Binding-site contacts:
Ligand atom C1 contacts residue TRP257 of chain 1.B at 4.0 Å (hydrophobic).
Ligand atom N2 contacts residue ASN113 of chain 1.B at 2.8 Å (h-bond).
Ligand atom C2 contacts residue TRP257 of chain 1.B at 3.7 Å (hydrophobic).
Ligand atom O5 contacts residue TRP257 of chain 1.B at 3.7 Å.
Ligand atom O6 contacts residue ALA116 of chain 1.B at 3.5 Å.
Ligand atom C8 contacts residue ASN113 of chain 1.B at 4.4 Å.
Ligand atom O7 contacts residue ASN113 of chain 1.B at 4.1 Å.
Ligand atom C5 contacts residue ASN113 of chain 1.B at 3.6 Å.
Ligand atom C2 contacts residue ASN113 of chain 1.B at 2.5 Å.
Ligand atom O5 contacts residue SER115 of chain 1.B at 4.0 Å.
Ligand atom O7 contacts residue TRP257 of chain 1.B at 3.3 Å.
Ligand atom O6 contacts residue PRO243 of chain 1.B at 4.5 Å.
Ligand atom C5 contacts residue SER115 of chain 1.B at 4.0 Å.
Ligand atom O5 contacts residue ASN113 of chain 1.B at 2.3 Å (h-bond).
Ligand atom O6 contacts residue LEU261 of chain 1.B at 3.4 Å.
Ligand atom C6 contacts residue LEU261 of chain 1.B at 3.9 Å (hydrophobic).
Ligand atom C4 contacts residue ASN113 of chain 1.B at 4.2 Å.
Ligand atom C7 contacts residue ASN113 of chain 1.B at 3.6 Å.
Ligand atom O6 contacts residue SER115 of chain 1.B at 4.3 Å.
Ligand atom N2 contacts residue TRP257 of chain 1.B at 4.3 Å.
Ligand atom C6 contacts residue ALA116 of chain 1.B at 4.4 Å (hydrophobic).
Ligand atom C1 contacts residue SER115 of chain 1.B at 3.9 Å.
Ligand atom C7 contacts residue TRP257 of chain 1.B at 4.0 Å (hydrophobic).
Ligand atom C1 contacts residue ASN113 of chain 1.B at 1.4 Å.
Ligand atom C3 contacts residue ASN113 of chain 1.B at 3.8 Å.
Ligand atom O5 contacts residue ALA116 of chain 1.B at 3.9 Å.

A small-molecule ligand and the protein it binds are described below.
Small molecule (SMILES): CC(=O)N[C@H]1[C@H](O[C@H]2[C@H](O)[C@@H](NC(C)=O)CO[C@@H]2CO)O[C@H](CO)[C@@H](O)[C@@H]1O

Sequence of chain 1.B:
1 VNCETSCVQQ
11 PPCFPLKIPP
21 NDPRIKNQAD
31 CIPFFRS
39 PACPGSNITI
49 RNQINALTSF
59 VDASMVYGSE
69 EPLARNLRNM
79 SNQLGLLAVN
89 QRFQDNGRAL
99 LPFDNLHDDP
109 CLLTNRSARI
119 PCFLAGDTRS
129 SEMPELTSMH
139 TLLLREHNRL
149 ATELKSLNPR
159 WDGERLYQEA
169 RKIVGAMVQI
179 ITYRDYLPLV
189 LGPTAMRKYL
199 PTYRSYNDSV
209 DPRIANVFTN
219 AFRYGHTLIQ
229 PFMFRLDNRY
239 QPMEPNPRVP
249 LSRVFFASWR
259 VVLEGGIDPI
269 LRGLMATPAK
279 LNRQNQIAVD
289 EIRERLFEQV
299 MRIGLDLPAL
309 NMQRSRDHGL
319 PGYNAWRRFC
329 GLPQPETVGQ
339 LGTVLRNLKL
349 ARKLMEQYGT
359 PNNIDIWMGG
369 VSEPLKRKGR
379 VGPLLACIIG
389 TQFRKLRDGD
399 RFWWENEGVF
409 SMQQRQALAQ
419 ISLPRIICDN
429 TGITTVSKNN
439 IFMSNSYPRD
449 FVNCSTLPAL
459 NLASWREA